A protein and the small-molecule ligand that binds it are described below.
Small molecule (SMILES): COc1cccc2c(C3=C(c4cn(C)c5cc(I)c(F)cc45)C(=O)NC3=O)coc12

Sequence of chain 1.B:
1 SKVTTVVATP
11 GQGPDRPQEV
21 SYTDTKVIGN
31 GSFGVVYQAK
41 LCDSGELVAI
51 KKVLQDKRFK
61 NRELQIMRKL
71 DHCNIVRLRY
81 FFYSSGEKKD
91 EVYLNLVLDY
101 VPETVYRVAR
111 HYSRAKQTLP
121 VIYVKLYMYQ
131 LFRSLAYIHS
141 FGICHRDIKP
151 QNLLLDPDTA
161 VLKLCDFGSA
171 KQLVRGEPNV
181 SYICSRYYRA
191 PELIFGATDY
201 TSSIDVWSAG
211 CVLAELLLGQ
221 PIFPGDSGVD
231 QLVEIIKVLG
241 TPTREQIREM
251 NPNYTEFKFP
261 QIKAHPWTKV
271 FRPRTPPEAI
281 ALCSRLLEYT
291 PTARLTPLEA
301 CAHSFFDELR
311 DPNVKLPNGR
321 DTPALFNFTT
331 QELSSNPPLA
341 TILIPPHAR

Binding-site contacts:
Ligand atom C5 contacts residue ALA49 of chain 1.B at 3.9 Å (hydrophobic).
Ligand atom C12 contacts residue VAL36 of chain 1.B at 3.9 Å (hydrophobic).
Ligand atom F30 contacts residue VAL36 of chain 1.B at 3.5 Å.
Ligand atom C5 contacts residue LEU154 of chain 1.B at 3.4 Å (hydrophobic).
Ligand atom C33 contacts residue LYS51 of chain 1.B at 3.7 Å.
Ligand atom F30 contacts residue GLY29 of chain 1.B at 3.7 Å.
Ligand atom I31 contacts residue GLY29 of chain 1.B at 3.8 Å.
Ligand atom C16 contacts residue ILE28 of chain 1.B at 3.8 Å (hydrophobic).
Ligand atom C33 contacts residue PHE33 of chain 1.B at 3.6 Å (hydrophobic).
Ligand atom O11 contacts residue VAL36 of chain 1.B at 3.6 Å.
Ligand atom C20 contacts residue ASP166 of chain 1.B at 3.9 Å.
Ligand atom O32 contacts residue PHE33 of chain 1.B at 3.9 Å.
Ligand atom I31 contacts residue ILE28 of chain 1.B at 3.3 Å.
Ligand atom O6 contacts residue LEU154 of chain 1.B at 3.6 Å.
Ligand atom O7 contacts residue LEU98 of chain 1.B at 3.3 Å.
Ligand atom O32 contacts residue ASP166 of chain 1.B at 3.9 Å.
Ligand atom O6 contacts residue TYR100 of chain 1.B at 3.3 Å.
Ligand atom O6 contacts residue VAL101 of chain 1.B at 2.8 Å (h-bond).
Ligand atom C19 contacts residue ASN152 of chain 1.B at 3.6 Å.
Ligand atom C17 contacts residue ILE28 of chain 1.B at 3.7 Å (hydrophobic).
Ligand atom C4 contacts residue LEU154 of chain 1.B at 3.9 Å (hydrophobic).
Ligand atom O6 contacts residue ASP99 of chain 1.B at 3.4 Å (salt-bridge).
Ligand atom N1 contacts residue VAL76 of chain 1.B at 3.6 Å.
Ligand atom N1 contacts residue LEU154 of chain 1.B at 3.7 Å.
Ligand atom N1 contacts residue ASP99 of chain 1.B at 2.9 Å (salt-bridge).
Ligand atom N15 contacts residue LEU154 of chain 1.B at 3.9 Å.
Ligand atom C26 contacts residue PRO102 of chain 1.B at 3.2 Å (hydrophobic).
Ligand atom N15 contacts residue VAL101 of chain 1.B at 3.6 Å.
Ligand atom C18 contacts residue CYS165 of chain 1.B at 3.4 Å (hydrophobic).
Ligand atom C33 contacts residue ASP166 of chain 1.B at 3.2 Å.
Ligand atom N1 contacts residue ALA49 of chain 1.B at 3.9 Å.
Ligand atom C22 contacts residue VAL36 of chain 1.B at 3.9 Å (hydrophobic).
Ligand atom C14 contacts residue LEU154 of chain 1.B at 3.5 Å (hydrophobic).
Ligand atom C22 contacts residue ILE28 of chain 1.B at 3.9 Å (hydrophobic).
Ligand atom C26 contacts residue VAL101 of chain 1.B at 3.4 Å (hydrophobic).
Ligand atom O32 contacts residue LYS51 of chain 1.B at 3.5 Å.
Ligand atom C5 contacts residue ASP99 of chain 1.B at 3.5 Å.
Ligand atom C14 contacts residue VAL101 of chain 1.B at 3.1 Å (hydrophobic).
Ligand atom O7 contacts residue VAL76 of chain 1.B at 3.8 Å.
Ligand atom O11 contacts residue LYS51 of chain 1.B at 3.7 Å.